This small molecule binds to this protein.
Small molecule (SMILES): CC(=O)N[C@@H]1[C@@H](O)[C@H](O)[C@@H](CO)O[C@H]1O

Binding-site contacts:
Ligand atom C8 contacts residue ASN154 of chain 14.E at 3.7 Å.
Ligand atom N2 contacts residue ASN154 of chain 14.E at 2.8 Å (h-bond).
Ligand atom C3 contacts residue ASN154 of chain 14.E at 3.8 Å.
Ligand atom C4 contacts residue ASN154 of chain 14.E at 4.2 Å.
Ligand atom C7 contacts residue ASN154 of chain 14.E at 3.3 Å.
Ligand atom O7 contacts residue ASN154 of chain 14.E at 3.5 Å (h-bond).
Ligand atom O5 contacts residue SER157 of chain 14.E at 4.0 Å.
Ligand atom C2 contacts residue ASN154 of chain 14.E at 2.5 Å.
Ligand atom C5 contacts residue ASN154 of chain 14.E at 3.6 Å.
Ligand atom C1 contacts residue SER157 of chain 14.E at 4.3 Å.
Ligand atom O6 contacts residue SER157 of chain 14.E at 4.2 Å.
Ligand atom C1 contacts residue ASN154 of chain 14.E at 1.4 Å.
Ligand atom O5 contacts residue ASN154 of chain 14.E at 2.4 Å (h-bond).
Ligand atom C1 contacts residue SER156 of chain 14.E at 4.0 Å.

Sequence of chain 14.E:
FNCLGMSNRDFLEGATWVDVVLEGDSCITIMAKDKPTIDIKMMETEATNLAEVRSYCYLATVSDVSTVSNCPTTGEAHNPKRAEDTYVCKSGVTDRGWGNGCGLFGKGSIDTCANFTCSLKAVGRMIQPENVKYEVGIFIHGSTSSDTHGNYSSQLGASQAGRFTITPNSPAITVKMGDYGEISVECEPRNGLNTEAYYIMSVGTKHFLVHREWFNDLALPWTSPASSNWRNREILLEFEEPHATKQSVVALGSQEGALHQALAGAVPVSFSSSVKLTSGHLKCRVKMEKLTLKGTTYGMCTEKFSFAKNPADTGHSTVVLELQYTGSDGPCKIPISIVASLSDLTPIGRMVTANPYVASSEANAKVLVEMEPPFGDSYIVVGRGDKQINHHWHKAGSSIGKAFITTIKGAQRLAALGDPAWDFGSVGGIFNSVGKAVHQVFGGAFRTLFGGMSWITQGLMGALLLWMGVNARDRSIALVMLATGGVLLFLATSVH